The small molecule below binds the protein below.
Small molecule (SMILES): CC(=O)N[C@H]1[C@H](O[C@H]2[C@H](O)[C@@H](NC(C)=O)CO[C@@H]2CO)O[C@H](CO)[C@@H](O)[C@@H]1O

Sequence of chain 1.A:
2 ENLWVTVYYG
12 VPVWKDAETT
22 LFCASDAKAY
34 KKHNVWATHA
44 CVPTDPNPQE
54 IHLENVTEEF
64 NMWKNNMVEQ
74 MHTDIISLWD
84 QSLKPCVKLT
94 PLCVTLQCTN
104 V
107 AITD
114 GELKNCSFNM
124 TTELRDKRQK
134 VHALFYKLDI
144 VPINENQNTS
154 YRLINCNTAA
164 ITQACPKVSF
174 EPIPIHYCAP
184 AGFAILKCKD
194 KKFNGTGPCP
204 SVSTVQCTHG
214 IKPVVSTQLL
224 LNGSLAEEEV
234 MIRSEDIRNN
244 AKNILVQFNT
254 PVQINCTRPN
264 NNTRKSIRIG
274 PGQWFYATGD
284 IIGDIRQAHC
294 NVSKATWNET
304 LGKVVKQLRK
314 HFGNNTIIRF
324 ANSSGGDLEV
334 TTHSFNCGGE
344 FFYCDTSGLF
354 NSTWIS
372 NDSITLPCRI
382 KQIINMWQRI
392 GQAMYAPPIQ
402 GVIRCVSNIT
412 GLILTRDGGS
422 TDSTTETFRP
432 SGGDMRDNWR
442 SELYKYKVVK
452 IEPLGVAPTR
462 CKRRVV

Sequence of chain 1.E:
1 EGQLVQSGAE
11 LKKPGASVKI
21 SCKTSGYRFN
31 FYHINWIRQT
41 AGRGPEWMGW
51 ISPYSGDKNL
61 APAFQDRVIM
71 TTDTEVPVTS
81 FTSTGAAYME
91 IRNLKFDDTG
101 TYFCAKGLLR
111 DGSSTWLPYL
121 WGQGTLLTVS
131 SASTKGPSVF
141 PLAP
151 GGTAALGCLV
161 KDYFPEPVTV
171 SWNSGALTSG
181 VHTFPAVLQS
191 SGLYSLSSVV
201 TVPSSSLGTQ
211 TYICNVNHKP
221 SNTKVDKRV

Binding-site contacts:
Ligand atom C2 contacts residue THR199 of chain 1.A at 4.1 Å.
Ligand atom O5 contacts residue ASN197 of chain 1.A at 2.4 Å (h-bond).
Ligand atom C3 contacts residue ASN197 of chain 1.A at 3.8 Å.
Ligand atom O7 contacts residue ILE240 of chain 1.A at 3.8 Å.
Ligand atom C2 contacts residue ASN197 of chain 1.A at 2.5 Å.
Ligand atom C8 contacts residue ASN197 of chain 1.A at 4.4 Å.
Ligand atom C8 contacts residue ILE240 of chain 1.A at 4.4 Å (hydrophobic).
Ligand atom C5 contacts residue ASN197 of chain 1.A at 3.7 Å.
Ligand atom C1 contacts residue ASN197 of chain 1.A at 1.4 Å.
Ligand atom C4 contacts residue THR199 of chain 1.A at 4.5 Å.
Ligand atom O6 contacts residue PRO201 of chain 1.A at 3.5 Å.
Ligand atom C1 contacts residue THR199 of chain 1.A at 3.0 Å.
Ligand atom C5 contacts residue THR199 of chain 1.A at 3.6 Å.
Ligand atom C3 contacts residue THR199 of chain 1.A at 4.2 Å.
Ligand atom O5 contacts residue THR199 of chain 1.A at 3.5 Å (h-bond).
Ligand atom C8 contacts residue SER237 of chain 1.A at 2.8 Å.
Ligand atom O7 contacts residue ASN197 of chain 1.A at 3.4 Å (h-bond).
Ligand atom O6 contacts residue GLY200 of chain 1.A at 4.2 Å.
Ligand atom C7 contacts residue SER237 of chain 1.A at 4.3 Å.
Ligand atom C4 contacts residue ASN197 of chain 1.A at 4.2 Å.
Ligand atom N2 contacts residue THR199 of chain 1.A at 4.3 Å.
Ligand atom N2 contacts residue ASN197 of chain 1.A at 2.9 Å (h-bond).
Ligand atom C7 contacts residue ASN197 of chain 1.A at 3.3 Å.
Ligand atom C8 contacts residue VAL78 of chain 1.E at 3.5 Å (hydrophobic).